Binding-site contacts:
Ligand atom C5 contacts residue SER204 of chain 1.A at 3.6 Å.
Ligand atom O6 contacts residue GLY276 of chain 1.A at 3.2 Å.
Ligand atom C5 contacts residue ASN207 of chain 1.A at 3.5 Å.
Ligand atom O7 contacts residue GLU203 of chain 1.A at 4.2 Å.
Ligand atom C8 contacts residue TYR267 of chain 1.A at 3.7 Å (hydrophobic).
Ligand atom C4 contacts residue ASN207 of chain 1.A at 4.1 Å.
Ligand atom O6 contacts residue GLU203 of chain 1.A at 2.9 Å (salt-bridge).
Ligand atom N2 contacts residue ASN207 of chain 1.A at 2.9 Å (h-bond).
Ligand atom C8 contacts residue ASN207 of chain 1.A at 4.1 Å.
Ligand atom C6 contacts residue SER204 of chain 1.A at 3.6 Å.
Ligand atom C6 contacts residue GLU203 of chain 1.A at 3.5 Å.
Ligand atom C1 contacts residue GLU203 of chain 1.A at 3.8 Å.
Ligand atom C2 contacts residue ASN207 of chain 1.A at 2.4 Å.
Ligand atom C6 contacts residue GLY276 of chain 1.A at 3.6 Å.
Ligand atom O5 contacts residue GLU203 of chain 1.A at 3.0 Å.
Ligand atom O7 contacts residue ASN207 of chain 1.A at 2.8 Å (h-bond).
Ligand atom C7 contacts residue ASN207 of chain 1.A at 3.0 Å.
Ligand atom O7 contacts residue HIS269 of chain 1.A at 4.1 Å.
Ligand atom C5 contacts residue GLU203 of chain 1.A at 3.9 Å.
Ligand atom C2 contacts residue GLU203 of chain 1.A at 4.1 Å.
Ligand atom C4 contacts residue GLU203 of chain 1.A at 4.5 Å.
Ligand atom C3 contacts residue ASN207 of chain 1.A at 3.7 Å.
Ligand atom O5 contacts residue SER204 of chain 1.A at 3.7 Å.
Ligand atom C1 contacts residue SER204 of chain 1.A at 4.2 Å.
Ligand atom C1 contacts residue ASN207 of chain 1.A at 1.3 Å.
Ligand atom O5 contacts residue ASN207 of chain 1.A at 2.2 Å (h-bond).

Sequence of chain 1.A:
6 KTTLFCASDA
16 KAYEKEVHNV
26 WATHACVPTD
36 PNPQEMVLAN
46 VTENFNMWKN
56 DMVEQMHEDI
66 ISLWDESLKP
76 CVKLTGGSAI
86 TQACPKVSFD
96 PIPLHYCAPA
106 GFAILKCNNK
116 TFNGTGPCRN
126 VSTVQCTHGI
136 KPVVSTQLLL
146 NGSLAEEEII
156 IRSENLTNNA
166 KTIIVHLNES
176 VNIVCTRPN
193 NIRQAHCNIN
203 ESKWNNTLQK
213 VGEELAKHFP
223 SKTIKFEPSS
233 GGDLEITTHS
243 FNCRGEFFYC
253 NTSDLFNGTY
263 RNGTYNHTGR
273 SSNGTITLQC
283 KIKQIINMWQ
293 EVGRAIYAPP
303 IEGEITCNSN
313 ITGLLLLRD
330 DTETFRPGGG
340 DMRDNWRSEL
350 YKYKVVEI

A small-molecule ligand and the protein it binds are described below.
Small molecule (SMILES): CC(=O)N[C@@H]1[C@@H](O)[C@H](O)[C@@H](CO)O[C@H]1O